Binding-site contacts:
Ligand atom C17 contacts residue GLY426 of chain 1.A at 3.6 Å.
Ligand atom O18 contacts residue GLY426 of chain 1.A at 3.9 Å.
Ligand atom C01 contacts residue ARG427 of chain 1.A at 3.5 Å.
Ligand atom C09 contacts residue ASP589 of chain 1.A at 3.5 Å.
Ligand atom C06 contacts residue ARG427 of chain 1.A at 3.7 Å.
Ligand atom N07 contacts residue ALA423 of chain 1.A at 4.1 Å.
Ligand atom C09 contacts residue LYS264 of chain 1.A at 3.1 Å.
Ligand atom C01 contacts residue ALA617 of chain 1.A at 3.9 Å (hydrophobic).
Ligand atom C02 contacts residue ALA617 of chain 1.A at 3.8 Å (hydrophobic).
Ligand atom O10 contacts residue ALA423 of chain 1.A at 3.6 Å.
Ligand atom C02 contacts residue ARG619 of chain 1.A at 3.9 Å.
Ligand atom C02 contacts residue ARG427 of chain 1.A at 3.2 Å.
Ligand atom C11 contacts residue LYS264 of chain 1.A at 2.9 Å.
Ligand atom N16 contacts residue ARG427 of chain 1.A at 3.8 Å.
Ligand atom C08 contacts residue ASP589 of chain 1.A at 3.2 Å.
Ligand atom C13 contacts residue PRO590 of chain 1.A at 3.3 Å (hydrophobic).
Ligand atom C20 contacts residue LYS264 of chain 1.A at 4.1 Å.
Ligand atom N15 contacts residue SER618 of chain 1.A at 3.2 Å (h-bond).
Ligand atom N16 contacts residue ARG619 of chain 1.A at 3.8 Å.
Ligand atom N15 contacts residue ALA617 of chain 1.A at 3.3 Å (h-bond).
Ligand atom N15 contacts residue ILE616 of chain 1.A at 3.4 Å (h-bond).
Ligand atom C05 contacts residue ARG427 of chain 1.A at 3.8 Å.
Ligand atom C20 contacts residue GLY426 of chain 1.A at 3.9 Å.
Ligand atom C09 contacts residue ALA423 of chain 1.A at 4.0 Å (hydrophobic).
Ligand atom N07 contacts residue ASP589 of chain 1.A at 3.5 Å (salt-bridge).
Ligand atom C03 contacts residue ARG427 of chain 1.A at 3.3 Å.
Ligand atom O10 contacts residue ASP589 of chain 1.A at 3.0 Å (salt-bridge).
Ligand atom O19 contacts residue LYS264 of chain 1.A at 3.6 Å.
Ligand atom O18 contacts residue LEU430 of chain 1.A at 3.2 Å.
Ligand atom N12 contacts residue ARG427 of chain 1.A at 4.0 Å.
Ligand atom C04 contacts residue ARG427 of chain 1.A at 3.6 Å.
Ligand atom C08 contacts residue LYS264 of chain 1.A at 3.0 Å.
Ligand atom C17 contacts residue ARG427 of chain 1.A at 3.9 Å.
Ligand atom C04 contacts residue ASP589 of chain 1.A at 4.0 Å.
Ligand atom O10 contacts residue LYS264 of chain 1.A at 2.4 Å (salt-bridge).
Ligand atom C13 contacts residue ASP589 of chain 1.A at 2.9 Å.
Ligand atom C13 contacts residue LEU591 of chain 1.A at 3.3 Å (hydrophobic).
Ligand atom C08 contacts residue ALA423 of chain 1.A at 3.7 Å (hydrophobic).
Ligand atom C05 contacts residue ASP589 of chain 1.A at 3.9 Å.
Ligand atom O19 contacts residue GLY426 of chain 1.A at 3.3 Å.

A protein and the small-molecule ligand that binds it are described below.
Small molecule (SMILES): COC(=O)c1cc2c3c(c(N)cc(N)c3n1)N(C)C2=O

Sequence of chain 1.A:
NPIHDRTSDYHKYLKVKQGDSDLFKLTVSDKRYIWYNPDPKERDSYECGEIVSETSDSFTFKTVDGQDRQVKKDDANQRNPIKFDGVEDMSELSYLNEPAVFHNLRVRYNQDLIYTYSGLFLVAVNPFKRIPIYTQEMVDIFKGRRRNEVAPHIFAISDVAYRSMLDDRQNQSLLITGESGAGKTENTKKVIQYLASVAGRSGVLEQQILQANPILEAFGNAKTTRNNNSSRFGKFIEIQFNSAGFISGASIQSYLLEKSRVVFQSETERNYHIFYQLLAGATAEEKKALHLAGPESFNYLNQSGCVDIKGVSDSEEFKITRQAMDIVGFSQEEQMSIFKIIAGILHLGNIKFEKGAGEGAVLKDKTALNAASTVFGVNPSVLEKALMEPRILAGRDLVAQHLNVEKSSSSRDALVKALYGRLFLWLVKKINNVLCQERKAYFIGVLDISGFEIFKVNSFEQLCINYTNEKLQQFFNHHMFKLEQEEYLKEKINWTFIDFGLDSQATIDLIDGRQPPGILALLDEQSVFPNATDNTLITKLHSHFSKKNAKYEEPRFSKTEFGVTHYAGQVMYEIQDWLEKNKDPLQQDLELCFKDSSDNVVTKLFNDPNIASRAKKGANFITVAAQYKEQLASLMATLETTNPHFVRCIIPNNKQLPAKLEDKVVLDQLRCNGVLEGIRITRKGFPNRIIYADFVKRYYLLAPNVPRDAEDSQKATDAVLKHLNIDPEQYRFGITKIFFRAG